A small-molecule ligand and the protein it binds are described below.
Small molecule (SMILES): OC[C@H]1O[C@@](CO)(O[C@H]2O[C@H](CO)[C@@H](O)[C@H](O)[C@H]2O)[C@@H](O)[C@@H]1O

Binding-site contacts:
Ligand atom O4 contacts residue ILE485 of chain 1.B at 3.7 Å.
Ligand atom C5 contacts residue VAL487 of chain 1.B at 4.2 Å (hydrophobic).
Ligand atom C3 contacts residue ASN48 of chain 1.B at 4.4 Å.
Ligand atom O6 contacts residue THR3 of chain 1.B at 3.6 Å.
Ligand atom O6 contacts residue ASN48 of chain 1.B at 4.2 Å.
Ligand atom O4 contacts residue GLY488 of chain 1.B at 2.8 Å (h-bond).
Ligand atom O3 contacts residue 3FX1 of chain 1.G at 4.3 Å.
Ligand atom C4 contacts residue ASN48 of chain 1.B at 3.5 Å.
Ligand atom C3 contacts residue GLY489 of chain 1.B at 4.2 Å.
Ligand atom C1 contacts residue 3FX1 of chain 1.G at 3.7 Å.
Ligand atom C5 contacts residue ASN48 of chain 1.B at 4.3 Å.
Ligand atom O1 contacts residue 3FX1 of chain 1.G at 4.2 Å.
Ligand atom O3 contacts residue PRO47 of chain 1.B at 3.9 Å.
Ligand atom C5 contacts residue ILE486 of chain 1.B at 3.7 Å (hydrophobic).
Ligand atom C6 contacts residue ILE486 of chain 1.B at 4.2 Å (hydrophobic).
Ligand atom C4 contacts residue GLY488 of chain 1.B at 3.9 Å.
Ligand atom C6 contacts residue GLU484 of chain 1.B at 4.1 Å.
Ligand atom O2 contacts residue ILE486 of chain 1.B at 3.8 Å.
Ligand atom C6 contacts residue ASN48 of chain 1.B at 4.0 Å.
Ligand atom C4 contacts residue ILE486 of chain 1.B at 3.5 Å (hydrophobic).
Ligand atom O4 contacts residue GLU484 of chain 1.B at 3.7 Å.
Ligand atom C4 contacts residue ILE486 of chain 1.B at 4.4 Å (hydrophobic).
Ligand atom O1 contacts residue LYS490 of chain 1.B at 3.7 Å.
Ligand atom O3 contacts residue ILE486 of chain 1.B at 2.7 Å (h-bond).
Ligand atom C3 contacts residue ILE486 of chain 1.B at 3.7 Å (hydrophobic).
Ligand atom O4 contacts residue ILE486 of chain 1.B at 4.2 Å.
Ligand atom O3 contacts residue GLY489 of chain 1.B at 3.5 Å.
Ligand atom C3 contacts residue LYS490 of chain 1.B at 4.2 Å.
Ligand atom O3 contacts residue GLY488 of chain 1.B at 4.4 Å.
Ligand atom C6 contacts residue VAL487 of chain 1.B at 4.2 Å (hydrophobic).
Ligand atom O4 contacts residue PRO47 of chain 1.B at 4.2 Å.
Ligand atom O3 contacts residue ASN48 of chain 1.B at 3.1 Å (h-bond).
Ligand atom O4 contacts residue VAL487 of chain 1.B at 3.4 Å.
Ligand atom O3 contacts residue LYS490 of chain 1.B at 3.7 Å.
Ligand atom O6 contacts residue ILE485 of chain 1.B at 4.3 Å.
Ligand atom O4 contacts residue ASN48 of chain 1.B at 2.7 Å (h-bond).
Ligand atom C3 contacts residue GLY488 of chain 1.B at 4.0 Å.
Ligand atom C6 contacts residue ILE485 of chain 1.B at 3.9 Å (hydrophobic).
Ligand atom O4 contacts residue ILE486 of chain 1.B at 2.9 Å (h-bond).
Ligand atom O2 contacts residue GLY489 of chain 1.B at 4.3 Å.

Sequence of chain 1.B:
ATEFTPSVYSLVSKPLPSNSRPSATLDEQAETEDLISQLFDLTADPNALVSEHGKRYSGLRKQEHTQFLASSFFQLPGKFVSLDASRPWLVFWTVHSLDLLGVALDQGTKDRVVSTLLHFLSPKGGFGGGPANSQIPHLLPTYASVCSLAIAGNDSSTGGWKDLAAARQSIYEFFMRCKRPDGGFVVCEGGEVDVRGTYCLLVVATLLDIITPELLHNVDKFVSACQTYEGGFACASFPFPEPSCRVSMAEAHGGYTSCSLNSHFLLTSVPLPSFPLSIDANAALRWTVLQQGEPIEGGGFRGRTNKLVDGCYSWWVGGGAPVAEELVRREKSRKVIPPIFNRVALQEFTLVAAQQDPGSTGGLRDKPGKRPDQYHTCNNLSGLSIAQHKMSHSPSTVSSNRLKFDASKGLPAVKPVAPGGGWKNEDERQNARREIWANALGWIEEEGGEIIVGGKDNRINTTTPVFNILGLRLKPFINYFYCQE